Sequence of chain 3.A:
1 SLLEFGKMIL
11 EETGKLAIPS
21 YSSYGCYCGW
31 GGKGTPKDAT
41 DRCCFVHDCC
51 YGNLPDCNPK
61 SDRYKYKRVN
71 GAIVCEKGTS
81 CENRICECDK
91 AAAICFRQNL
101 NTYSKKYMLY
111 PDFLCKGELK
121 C

Binding-site contacts:
Ligand atom C10 contacts residue HIS47 of chain 3.A at 4.1 Å.
Ligand atom C9 contacts residue TYR51 of chain 3.A at 4.1 Å (hydrophobic).
Ligand atom C12 contacts residue PHE5 of chain 3.A at 4.3 Å (hydrophobic).
Ligand atom C15 contacts residue TRP30 of chain 3.A at 4.4 Å (hydrophobic).
Ligand atom C1 contacts residue GLY29 of chain 3.A at 4.0 Å.
Ligand atom C7 contacts residue SER22 of chain 3.A at 4.2 Å.
Ligand atom C3 contacts residue GLY29 of chain 3.A at 4.3 Å.
Ligand atom O1 contacts residue HIS47 of chain 3.A at 2.8 Å (h-bond).
Ligand atom C14 contacts residue ILE18 of chain 3.A at 4.2 Å (hydrophobic).
Ligand atom C2 contacts residue ASP48 of chain 3.A at 4.4 Å.
Ligand atom C14 contacts residue LEU2 of chain 3.A at 3.6 Å (hydrophobic).
Ligand atom C9 contacts residue ASP48 of chain 3.A at 3.4 Å.
Ligand atom C14 contacts residue PHE5 of chain 3.A at 4.3 Å (hydrophobic).
Ligand atom C14 contacts residue ALA17 of chain 3.A at 3.8 Å (hydrophobic).
Ligand atom O1 contacts residue TYR51 of chain 3.A at 3.2 Å.
Ligand atom C13 contacts residue ALA17 of chain 3.A at 3.7 Å (hydrophobic).
Ligand atom C12 contacts residue ALA17 of chain 3.A at 4.3 Å (hydrophobic).
Ligand atom C10 contacts residue ASP48 of chain 3.A at 2.9 Å.
Ligand atom C2 contacts residue HIS47 of chain 3.A at 3.6 Å.
Ligand atom O1 contacts residue ASP48 of chain 3.A at 2.6 Å (salt-bridge).
Ligand atom N2 contacts residue ASP48 of chain 3.A at 2.5 Å (salt-bridge).
Ligand atom O2 contacts residue LYS60 of chain 3.A at 4.0 Å.
Ligand atom C1 contacts residue ASP48 of chain 3.A at 4.0 Å.
Ligand atom O3 contacts residue GLY29 of chain 3.A at 3.6 Å.
Ligand atom C13 contacts residue ILE9 of chain 3.A at 3.8 Å (hydrophobic).
Ligand atom N1 contacts residue GLY29 of chain 3.A at 3.4 Å (h-bond).
Ligand atom C13 contacts residue PHE5 of chain 3.A at 3.8 Å (hydrophobic).
Ligand atom C3 contacts residue PHE5 of chain 3.A at 4.2 Å (hydrophobic).
Ligand atom N2 contacts residue TYR51 of chain 3.A at 3.8 Å.
Ligand atom C8 contacts residue GLY29 of chain 3.A at 4.0 Å.
Ligand atom O2 contacts residue GLY29 of chain 3.A at 4.4 Å.
Ligand atom C4 contacts residue GLY29 of chain 3.A at 3.6 Å.
Ligand atom C2 contacts residue PHE5 of chain 3.A at 4.2 Å (hydrophobic).
Ligand atom C12 contacts residue ILE9 of chain 3.A at 4.3 Å (hydrophobic).
Ligand atom C6 contacts residue PHE5 of chain 3.A at 4.3 Å (hydrophobic).
Ligand atom C10 contacts residue TYR51 of chain 3.A at 3.0 Å (hydrophobic).
Ligand atom O3 contacts residue TRP30 of chain 3.A at 3.3 Å (h-bond).
Ligand atom O2 contacts residue TRP30 of chain 3.A at 3.8 Å.
Ligand atom C5 contacts residue PHE5 of chain 3.A at 3.5 Å (hydrophobic).
Ligand atom C14 contacts residue GLY6 of chain 3.A at 3.9 Å.

This small molecule binds to this protein.
Small molecule (SMILES): CCCc1cc(CC(=O)O)c2[nH]c(CC(N)=O)cc2c1